A protein and the small-molecule ligand that binds it are described below.
Small molecule (SMILES): Cc1cc(OCCCc2c3n(c4c(-c5c(C)nn(C)c5C)c(Cl)ccc24)CCCN(c2cc(C(=O)O)cc4c2ccn4C)C3=O)cc(C)c1Cl

Binding-site contacts:
Ligand atom C04 contacts residue PHE425 of chain 1.H at 3.4 Å (hydrophobic).
Ligand atom C39 contacts residue ARG460 of chain 1.H at 3.5 Å.
Ligand atom O02 contacts residue VAL450 of chain 1.H at 3.4 Å (h-bond).
Ligand atom C35 contacts residue ARG460 of chain 1.H at 3.6 Å.
Ligand atom C25 contacts residue LEU464 of chain 1.H at 3.5 Å (hydrophobic).
Ligand atom CL contacts residue ALA424 of chain 1.H at 3.1 Å.
Ligand atom CL contacts residue PHE425 of chain 1.H at 3.6 Å.
Ligand atom C17 contacts residue ALA424 of chain 1.H at 3.5 Å (hydrophobic).
Ligand atom C28 contacts residue MET447 of chain 1.H at 3.4 Å (hydrophobic).
Ligand atom N03 contacts residue ALA424 of chain 1.H at 3.4 Å.
Ligand atom O03 contacts residue ASP453 of chain 1.H at 3.2 Å (salt-bridge).
Ligand atom C18 contacts residue HIS421 of chain 1.H at 3.5 Å.
Ligand atom C06 contacts residue THR463 of chain 1.H at 3.7 Å.
Ligand atom CL2 contacts residue PHE467 of chain 1.H at 3.7 Å.
Ligand atom C27 contacts residue VAL450 of chain 1.H at 3.6 Å (hydrophobic).
Ligand atom O04 contacts residue ASP453 of chain 1.H at 3.3 Å (salt-bridge).
Ligand atom C28 contacts residue PHE467 of chain 1.H at 3.6 Å (hydrophobic).
Ligand atom C10 contacts residue LEU464 of chain 1.H at 3.6 Å (hydrophobic).
Ligand atom C10 contacts residue VAL450 of chain 1.H at 3.5 Å (hydrophobic).
Ligand atom C09 contacts residue PHE451 of chain 1.H at 3.5 Å (hydrophobic).
Ligand atom C22 contacts residue MET447 of chain 1.H at 3.6 Å (hydrophobic).
Ligand atom CL2 contacts residue MET447 of chain 1.H at 3.4 Å.
Ligand atom C07 contacts residue THR463 of chain 1.H at 3.6 Å.
Ligand atom C38 contacts residue ARG460 of chain 1.H at 3.7 Å.
Ligand atom O02 contacts residue ARG460 of chain 1.H at 3.0 Å (salt-bridge).
Ligand atom C37 contacts residue VAL455 of chain 1.H at 3.4 Å (hydrophobic).
Ligand atom C31 contacts residue ARG460 of chain 1.H at 3.5 Å.
Ligand atom C32 contacts residue ASP453 of chain 1.H at 3.4 Å.
Ligand atom O03 contacts residue ARG460 of chain 1.H at 3.3 Å (salt-bridge).
Ligand atom C32 contacts residue ARG460 of chain 1.H at 3.4 Å.
Ligand atom C24 contacts residue LEU464 of chain 1.H at 3.5 Å (hydrophobic).
Ligand atom O04 contacts residue GLY454 of chain 1.H at 3.1 Å.
Ligand atom C08 contacts residue LEU464 of chain 1.H at 3.7 Å (hydrophobic).
Ligand atom C38 contacts residue ASN457 of chain 1.H at 3.6 Å.
Ligand atom C27 contacts residue MET447 of chain 1.H at 3.6 Å (hydrophobic).
Ligand atom C22 contacts residue PHE467 of chain 1.H at 3.4 Å (hydrophobic).
Ligand atom C08 contacts residue THR463 of chain 1.H at 3.6 Å.
Ligand atom C33 contacts residue ARG460 of chain 1.H at 3.5 Å.
Ligand atom C23 contacts residue PHE467 of chain 1.H at 3.4 Å (hydrophobic).
Ligand atom C24 contacts residue ILE491 of chain 1.H at 3.7 Å (hydrophobic).

Sequence of chain 1.H:
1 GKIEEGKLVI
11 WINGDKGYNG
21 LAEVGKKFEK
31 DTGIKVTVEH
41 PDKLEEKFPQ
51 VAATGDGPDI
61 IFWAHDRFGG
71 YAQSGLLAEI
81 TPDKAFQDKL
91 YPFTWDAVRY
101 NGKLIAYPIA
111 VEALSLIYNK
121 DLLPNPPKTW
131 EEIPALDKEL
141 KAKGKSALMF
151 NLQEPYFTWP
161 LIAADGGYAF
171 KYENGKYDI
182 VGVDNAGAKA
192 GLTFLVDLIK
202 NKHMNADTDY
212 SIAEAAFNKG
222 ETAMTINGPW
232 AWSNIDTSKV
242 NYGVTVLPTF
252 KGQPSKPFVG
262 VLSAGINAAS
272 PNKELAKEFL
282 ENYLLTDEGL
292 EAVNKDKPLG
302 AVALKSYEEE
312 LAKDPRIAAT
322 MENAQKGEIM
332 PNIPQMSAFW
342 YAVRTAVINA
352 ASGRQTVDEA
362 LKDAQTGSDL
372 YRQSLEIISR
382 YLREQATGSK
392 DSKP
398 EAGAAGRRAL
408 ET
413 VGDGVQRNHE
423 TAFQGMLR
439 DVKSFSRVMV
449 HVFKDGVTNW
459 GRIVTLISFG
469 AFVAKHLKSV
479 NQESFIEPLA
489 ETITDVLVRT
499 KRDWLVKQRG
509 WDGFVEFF